Binding-site contacts:
Ligand atom C7 contacts residue TRP656 of chain 1.A at 3.7 Å (hydrophobic).
Ligand atom S02 contacts residue TYR608 of chain 1.A at 4.1 Å.
Ligand atom C1 contacts residue TYR608 of chain 1.A at 4.0 Å (hydrophobic).
Ligand atom O01 contacts residue GLN611 of chain 1.A at 2.9 Å (h-bond).
Ligand atom C3 contacts residue ARG329 of chain 1.A at 3.9 Å.
Ligand atom C8 contacts residue TRP559 of chain 1.A at 3.5 Å (hydrophobic).
Ligand atom O3 contacts residue HIS438 of chain 1.A at 3.5 Å.
Ligand atom C8 contacts residue TRP656 of chain 1.A at 3.8 Å (hydrophobic).
Ligand atom C7 contacts residue TYR608 of chain 1.A at 3.5 Å (hydrophobic).
Ligand atom O4 contacts residue ARG329 of chain 1.A at 2.8 Å (salt-bridge).
Ligand atom C1 contacts residue TRP578 of chain 1.A at 4.0 Å (hydrophobic).
Ligand atom C4 contacts residue ARG329 of chain 1.A at 3.9 Å.
Ligand atom O3 contacts residue ARG329 of chain 1.A at 2.8 Å (salt-bridge).
Ligand atom O1 contacts residue TRP578 of chain 1.A at 3.8 Å.
Ligand atom C7 contacts residue TRP578 of chain 1.A at 3.8 Å (hydrophobic).
Ligand atom O5 contacts residue TRP656 of chain 1.A at 4.1 Å.
Ligand atom O6 contacts residue TRP656 of chain 1.A at 3.3 Å.
Ligand atom O1 contacts residue TRP656 of chain 1.A at 3.7 Å.
Ligand atom O1 contacts residue TYR608 of chain 1.A at 2.9 Å (h-bond).
Ligand atom C4 contacts residue GLU658 of chain 1.A at 3.3 Å.
Ligand atom O6 contacts residue TYR608 of chain 1.A at 3.6 Å.
Ligand atom S02 contacts residue GLN611 of chain 1.A at 3.7 Å.
Ligand atom C4 contacts residue TRP656 of chain 1.A at 4.0 Å (hydrophobic).
Ligand atom C6 contacts residue TRP656 of chain 1.A at 3.7 Å (hydrophobic).
Ligand atom O4 contacts residue TRP656 of chain 1.A at 3.5 Å.
Ligand atom O03 contacts residue VAL620 of chain 1.A at 3.8 Å.
Ligand atom O03 contacts residue TRP622 of chain 1.A at 3.0 Å (h-bond).
Ligand atom O02 contacts residue PRO610 of chain 1.A at 3.4 Å.
Ligand atom O3 contacts residue GLU358 of chain 1.A at 4.1 Å.
Ligand atom C5 contacts residue TRP656 of chain 1.A at 3.5 Å (hydrophobic).
Ligand atom C8 contacts residue TYR608 of chain 1.A at 3.3 Å (hydrophobic).
Ligand atom O01 contacts residue PRO610 of chain 1.A at 3.5 Å.
Ligand atom O02 contacts residue VAL620 of chain 1.A at 3.6 Å.
Ligand atom C8 contacts residue TRP578 of chain 1.A at 3.5 Å (hydrophobic).
Ligand atom C6 contacts residue GLU658 of chain 1.A at 3.8 Å.
Ligand atom O4 contacts residue GLU658 of chain 1.A at 2.6 Å (salt-bridge).
Ligand atom O5 contacts residue TYR608 of chain 1.A at 3.6 Å.
Ligand atom S02 contacts residue PRO610 of chain 1.A at 4.0 Å.
Ligand atom O03 contacts residue GLN611 of chain 1.A at 3.4 Å (h-bond).
Ligand atom O01 contacts residue TYR608 of chain 1.A at 3.4 Å.

Sequence of chain 1.A:
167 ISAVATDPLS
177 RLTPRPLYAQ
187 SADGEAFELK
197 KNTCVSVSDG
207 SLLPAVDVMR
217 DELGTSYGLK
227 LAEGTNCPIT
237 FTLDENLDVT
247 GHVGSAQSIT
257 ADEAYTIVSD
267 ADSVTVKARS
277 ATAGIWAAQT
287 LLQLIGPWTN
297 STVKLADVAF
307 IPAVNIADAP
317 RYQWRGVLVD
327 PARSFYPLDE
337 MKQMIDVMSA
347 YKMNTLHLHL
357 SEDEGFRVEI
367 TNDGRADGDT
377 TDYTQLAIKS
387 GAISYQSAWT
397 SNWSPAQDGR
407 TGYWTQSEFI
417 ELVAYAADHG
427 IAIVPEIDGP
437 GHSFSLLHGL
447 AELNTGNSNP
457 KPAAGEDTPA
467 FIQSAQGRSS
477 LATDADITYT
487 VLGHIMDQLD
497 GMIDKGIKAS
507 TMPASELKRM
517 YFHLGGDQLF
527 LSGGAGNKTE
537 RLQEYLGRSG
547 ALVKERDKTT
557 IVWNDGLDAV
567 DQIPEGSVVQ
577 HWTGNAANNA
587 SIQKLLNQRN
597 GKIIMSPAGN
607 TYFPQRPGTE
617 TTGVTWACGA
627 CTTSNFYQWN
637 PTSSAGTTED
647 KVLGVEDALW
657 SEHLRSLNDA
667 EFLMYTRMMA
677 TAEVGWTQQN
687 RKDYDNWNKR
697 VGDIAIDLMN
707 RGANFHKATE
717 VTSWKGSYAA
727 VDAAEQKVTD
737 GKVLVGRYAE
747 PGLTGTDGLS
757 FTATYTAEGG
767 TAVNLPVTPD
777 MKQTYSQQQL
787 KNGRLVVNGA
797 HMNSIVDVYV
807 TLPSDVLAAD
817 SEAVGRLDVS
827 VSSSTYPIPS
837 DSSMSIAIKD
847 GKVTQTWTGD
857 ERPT

A protein and the small-molecule ligand that binds it are described below.
Small molecule (SMILES): CC1=[NH+][C@H]2[C@@H](O1)O[C@H](COS(=O)(=O)[O-])[C@@H](O)[C@@H]2O